Binding-site contacts:
Ligand atom C8 contacts residue THR156 of chain 46.E at 4.0 Å.
Ligand atom O5 contacts residue ASN154 of chain 46.E at 4.0 Å.
Ligand atom C7 contacts residue ASN154 of chain 46.E at 3.3 Å.
Ligand atom O6 contacts residue MET151 of chain 46.E at 3.4 Å.
Ligand atom N2 contacts residue THR156 of chain 46.E at 3.6 Å (h-bond).
Ligand atom C2 contacts residue THR156 of chain 46.E at 4.2 Å.
Ligand atom C6 contacts residue MET151 of chain 46.E at 4.5 Å (hydrophobic).
Ligand atom N2 contacts residue ASN154 of chain 46.E at 3.8 Å.
Ligand atom C2 contacts residue ASN154 of chain 46.E at 3.5 Å.
Ligand atom C8 contacts residue ASN154 of chain 46.E at 3.6 Å.
Ligand atom C1 contacts residue THR156 of chain 46.E at 3.6 Å.
Ligand atom C1 contacts residue ASN154 of chain 46.E at 3.4 Å.
Ligand atom C7 contacts residue THR156 of chain 46.E at 3.9 Å.
Ligand atom O7 contacts residue ASN154 of chain 46.E at 2.6 Å (h-bond).

The small molecule below binds the protein below.
Small molecule (SMILES): CC(=O)N[C@H]1[C@H](O[C@H]2[C@H](O)[C@@H](NC(C)=O)CO[C@@H]2CO)O[C@H](CO)[C@@H](O)[C@@H]1O

Sequence of chain 46.E:
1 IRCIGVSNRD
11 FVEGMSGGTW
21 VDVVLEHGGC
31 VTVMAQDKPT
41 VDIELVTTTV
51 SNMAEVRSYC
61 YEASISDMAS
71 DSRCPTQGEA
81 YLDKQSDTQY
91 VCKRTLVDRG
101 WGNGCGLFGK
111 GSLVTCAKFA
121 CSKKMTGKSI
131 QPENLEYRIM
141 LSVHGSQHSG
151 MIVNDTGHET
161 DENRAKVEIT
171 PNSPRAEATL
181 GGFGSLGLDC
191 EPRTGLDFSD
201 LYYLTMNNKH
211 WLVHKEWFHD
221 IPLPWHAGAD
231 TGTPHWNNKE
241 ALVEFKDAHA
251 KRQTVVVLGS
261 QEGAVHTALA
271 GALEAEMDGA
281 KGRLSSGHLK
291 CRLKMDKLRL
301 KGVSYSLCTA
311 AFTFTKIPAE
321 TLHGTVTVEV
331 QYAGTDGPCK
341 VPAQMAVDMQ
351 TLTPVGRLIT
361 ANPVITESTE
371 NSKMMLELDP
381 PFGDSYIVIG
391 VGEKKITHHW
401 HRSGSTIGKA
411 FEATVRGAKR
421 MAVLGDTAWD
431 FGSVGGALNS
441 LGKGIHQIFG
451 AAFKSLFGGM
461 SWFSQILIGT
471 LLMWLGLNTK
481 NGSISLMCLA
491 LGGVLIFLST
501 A